Sequence of chain 1.K:
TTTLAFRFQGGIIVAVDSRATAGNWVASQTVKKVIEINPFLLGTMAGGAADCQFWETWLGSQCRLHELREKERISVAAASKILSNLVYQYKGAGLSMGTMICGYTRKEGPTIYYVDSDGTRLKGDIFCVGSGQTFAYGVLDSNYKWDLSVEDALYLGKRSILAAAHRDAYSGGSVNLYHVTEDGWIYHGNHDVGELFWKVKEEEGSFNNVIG

The protein below binds the small molecule below.
Small molecule (SMILES): CC(C)[C@H](NC(=O)N[C@H](C(=O)N[C@H]1CCCCNC(=O)C=C[C@H](C(C)C)NC1=O)C(C)C)C(=O)O

Sequence of chain 1.L:
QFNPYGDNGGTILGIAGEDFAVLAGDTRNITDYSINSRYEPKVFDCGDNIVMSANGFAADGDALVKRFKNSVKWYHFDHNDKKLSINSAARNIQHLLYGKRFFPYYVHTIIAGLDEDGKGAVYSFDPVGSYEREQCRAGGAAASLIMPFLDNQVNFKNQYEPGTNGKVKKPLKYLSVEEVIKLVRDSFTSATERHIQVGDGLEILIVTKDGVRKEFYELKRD

Binding-site contacts:
Ligand atom C23 contacts residue LYS33 of chain 1.K at 3.8 Å.
Ligand atom C24 contacts residue GLY47 of chain 1.K at 3.3 Å.
Ligand atom C18 contacts residue GLY47 of chain 1.K at 3.4 Å.
Ligand atom O20 contacts residue THR21 of chain 1.K at 3.1 Å (h-bond).
Ligand atom C25 contacts residue THR1 of chain 1.K at 3.9 Å.
Ligand atom C26 contacts residue THR1 of chain 1.K at 1.6 Å.
Ligand atom C28 contacts residue THR1 of chain 1.K at 3.8 Å.
Ligand atom N21 contacts residue GLY47 of chain 1.K at 2.9 Å (h-bond).
Ligand atom C19 contacts residue GLY47 of chain 1.K at 3.6 Å.
Ligand atom C11 contacts residue THR21 of chain 1.K at 3.4 Å.
Ligand atom C12 contacts residue THR21 of chain 1.K at 3.8 Å.
Ligand atom C15 contacts residue THR21 of chain 1.K at 3.7 Å.
Ligand atom C13 contacts residue SER130 of chain 1.L at 4.0 Å.
Ligand atom N21 contacts residue THR1 of chain 1.K at 3.5 Å (h-bond).
Ligand atom C24 contacts residue MET45 of chain 1.K at 3.4 Å (hydrophobic).
Ligand atom C24 contacts residue THR1 of chain 1.K at 3.9 Å.
Ligand atom C34 contacts residue GLY47 of chain 1.K at 3.4 Å.
Ligand atom C23 contacts residue THR1 of chain 1.K at 2.8 Å.
Ligand atom C14 contacts residue ASP126 of chain 1.L at 3.9 Å.
Ligand atom O20 contacts residue ALA20 of chain 1.K at 3.4 Å.
Ligand atom C13 contacts residue ASP126 of chain 1.L at 3.6 Å.
Ligand atom C22 contacts residue THR1 of chain 1.K at 2.2 Å.
Ligand atom C24 contacts residue ALA46 of chain 1.K at 3.7 Å (hydrophobic).
Ligand atom O29 contacts residue GLY47 of chain 1.K at 3.5 Å (h-bond).
Ligand atom N7 contacts residue ASP126 of chain 1.L at 3.1 Å (salt-bridge).
Ligand atom C27 contacts residue THR1 of chain 1.K at 2.5 Å.
Ligand atom O2 contacts residue PRO127 of chain 1.L at 3.6 Å.
Ligand atom N17 contacts residue THR21 of chain 1.K at 3.0 Å (h-bond).
Ligand atom C11 contacts residue ASP126 of chain 1.L at 4.0 Å.
Ligand atom C14 contacts residue ALA27 of chain 1.K at 4.0 Å (hydrophobic).
Ligand atom O16 contacts residue ALA49 of chain 1.K at 3.2 Å (h-bond).
Ligand atom C25 contacts residue LYS33 of chain 1.K at 3.7 Å.
Ligand atom C25 contacts residue ARG19 of chain 1.K at 3.8 Å.
Ligand atom O29 contacts residue THR1 of chain 1.K at 3.7 Å.
Ligand atom C22 contacts residue GLY47 of chain 1.K at 3.9 Å.
Ligand atom C5 contacts residue VAL128 of chain 1.L at 3.8 Å (hydrophobic).
Ligand atom C13 contacts residue ALA49 of chain 1.K at 3.8 Å (hydrophobic).
Ligand atom C8 contacts residue ASP126 of chain 1.L at 3.4 Å.
Ligand atom C22 contacts residue ARG19 of chain 1.K at 4.0 Å.
Ligand atom N36 contacts residue ASP126 of chain 1.L at 2.8 Å (salt-bridge).